Sequence of chain 1.E:
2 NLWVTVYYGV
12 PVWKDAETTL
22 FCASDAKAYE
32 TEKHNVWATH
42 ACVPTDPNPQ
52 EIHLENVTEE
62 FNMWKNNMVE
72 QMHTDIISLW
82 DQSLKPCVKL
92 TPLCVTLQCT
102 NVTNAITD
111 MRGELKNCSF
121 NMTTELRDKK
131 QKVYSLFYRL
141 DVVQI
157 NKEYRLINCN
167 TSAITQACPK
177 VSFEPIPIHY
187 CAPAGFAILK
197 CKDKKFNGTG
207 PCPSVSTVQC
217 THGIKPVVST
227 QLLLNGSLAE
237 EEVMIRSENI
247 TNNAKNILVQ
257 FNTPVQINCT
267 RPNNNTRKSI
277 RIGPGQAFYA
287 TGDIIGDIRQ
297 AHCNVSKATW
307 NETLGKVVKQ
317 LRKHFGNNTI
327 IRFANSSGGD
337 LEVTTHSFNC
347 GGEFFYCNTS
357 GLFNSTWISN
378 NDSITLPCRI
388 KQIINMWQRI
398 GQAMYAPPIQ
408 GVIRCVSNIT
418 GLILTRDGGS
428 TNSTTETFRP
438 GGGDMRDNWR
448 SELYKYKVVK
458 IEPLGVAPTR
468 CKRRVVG

Binding-site contacts:
Ligand atom C3 contacts residue GLN262 of chain 1.E at 3.9 Å.
Ligand atom C2 contacts residue GLN262 of chain 1.E at 4.0 Å.
Ligand atom C5 contacts residue GLN262 of chain 1.E at 4.5 Å.
Ligand atom C2 contacts residue ASN264 of chain 1.E at 2.4 Å.
Ligand atom C1 contacts residue GLN262 of chain 1.E at 3.6 Å.
Ligand atom O7 contacts residue ASN264 of chain 1.E at 3.6 Å.
Ligand atom C8 contacts residue ASN300 of chain 1.E at 3.5 Å.
Ligand atom C4 contacts residue ASN264 of chain 1.E at 4.2 Å.
Ligand atom O5 contacts residue ASN264 of chain 1.E at 2.4 Å (h-bond).
Ligand atom C8 contacts residue GLN262 of chain 1.E at 4.0 Å.
Ligand atom N2 contacts residue GLN262 of chain 1.E at 3.7 Å.
Ligand atom C5 contacts residue ASN264 of chain 1.E at 3.7 Å.
Ligand atom N2 contacts residue ASN264 of chain 1.E at 2.8 Å (h-bond).
Ligand atom C1 contacts residue ASN264 of chain 1.E at 1.5 Å.
Ligand atom C3 contacts residue ASN264 of chain 1.E at 3.7 Å.
Ligand atom C8 contacts residue SER302 of chain 1.E at 4.3 Å.
Ligand atom C8 contacts residue ASN264 of chain 1.E at 4.2 Å.
Ligand atom C7 contacts residue ASN264 of chain 1.E at 3.4 Å.

This protein binds this small molecule.
Small molecule (SMILES): CC(=O)N[C@H]1[C@H](O[C@H]2[C@H](O)[C@@H](NC(C)=O)CO[C@@H]2CO)O[C@H](CO)[C@@H](O)[C@@H]1O